Binding-site contacts:
Ligand atom C5C contacts residue ILE111 of chain 3.A at 3.8 Å (hydrophobic).
Ligand atom N3A contacts residue ILE113 of chain 3.A at 3.8 Å.
Ligand atom O1B contacts residue TYR201 of chain 3.A at 3.4 Å.
Ligand atom C4B contacts residue TRP203 of chain 3.A at 3.5 Å (hydrophobic).
Ligand atom C5 contacts residue PHE233 of chain 3.A at 4.0 Å (hydrophobic).
Ligand atom C4C contacts residue VAL192 of chain 3.A at 3.5 Å (hydrophobic).
Ligand atom C4 contacts residue ILE24 of chain 3.C at 4.0 Å (hydrophobic).
Ligand atom C31 contacts residue ILE24 of chain 3.C at 3.6 Å (hydrophobic).
Ligand atom C5B contacts residue ILE111 of chain 3.A at 3.9 Å (hydrophobic).
Ligand atom C4A contacts residue ASP112 of chain 3.A at 2.6 Å.
Ligand atom C3C contacts residue PHE135 of chain 3.A at 3.8 Å (hydrophobic).
Ligand atom N3A contacts residue THR114 of chain 3.A at 4.0 Å.
Ligand atom N2 contacts residue PHE155 of chain 3.A at 3.5 Å.
Ligand atom C2B contacts residue TRP203 of chain 3.A at 4.0 Å (hydrophobic).
Ligand atom C3B contacts residue ASN228 of chain 3.A at 4.0 Å.
Ligand atom C31 contacts residue PRO177 of chain 3.A at 3.9 Å (hydrophobic).
Ligand atom C4C contacts residue PHE135 of chain 3.A at 3.8 Å (hydrophobic).
Ligand atom C2B contacts residue TYR201 of chain 3.A at 3.5 Å (hydrophobic).
Ligand atom C2A contacts residue ASP112 of chain 3.A at 3.8 Å.
Ligand atom C5B contacts residue ASP112 of chain 3.A at 4.0 Å.
Ligand atom O1 contacts residue PHE155 of chain 3.A at 3.4 Å.
Ligand atom C4B contacts residue ILE113 of chain 3.A at 4.0 Å (hydrophobic).
Ligand atom N3A contacts residue ASP112 of chain 3.A at 2.5 Å (salt-bridge).
Ligand atom C5A contacts residue ASP112 of chain 3.A at 4.0 Å.
Ligand atom C6C contacts residue TYR201 of chain 3.A at 3.9 Å (hydrophobic).
Ligand atom C2C contacts residue VAL192 of chain 3.A at 3.7 Å (hydrophobic).
Ligand atom O1A contacts residue ASN228 of chain 3.A at 3.7 Å.
Ligand atom O1A contacts residue TRP203 of chain 3.A at 3.3 Å.
Ligand atom C6B contacts residue ILE113 of chain 3.A at 4.0 Å (hydrophobic).
Ligand atom C2A contacts residue TRP203 of chain 3.A at 3.6 Å (hydrophobic).
Ligand atom C5 contacts residue PHE155 of chain 3.A at 3.9 Å (hydrophobic).
Ligand atom C5C contacts residue PHE135 of chain 3.A at 3.5 Å (hydrophobic).
Ligand atom C31 contacts residue VAL179 of chain 3.A at 3.3 Å (hydrophobic).
Ligand atom O1 contacts residue PHE233 of chain 3.A at 3.1 Å.
Ligand atom C5A contacts residue ASN228 of chain 3.A at 4.0 Å.
Ligand atom C4A contacts residue THR114 of chain 3.A at 3.5 Å.
Ligand atom C3B contacts residue TRP203 of chain 3.A at 3.1 Å (hydrophobic).
Ligand atom C5B contacts residue ILE113 of chain 3.A at 3.5 Å (hydrophobic).
Ligand atom N2 contacts residue PHE233 of chain 3.A at 3.7 Å.
Ligand atom C2C contacts residue PHE155 of chain 3.A at 3.9 Å (hydrophobic).

Sequence of chain 3.C:
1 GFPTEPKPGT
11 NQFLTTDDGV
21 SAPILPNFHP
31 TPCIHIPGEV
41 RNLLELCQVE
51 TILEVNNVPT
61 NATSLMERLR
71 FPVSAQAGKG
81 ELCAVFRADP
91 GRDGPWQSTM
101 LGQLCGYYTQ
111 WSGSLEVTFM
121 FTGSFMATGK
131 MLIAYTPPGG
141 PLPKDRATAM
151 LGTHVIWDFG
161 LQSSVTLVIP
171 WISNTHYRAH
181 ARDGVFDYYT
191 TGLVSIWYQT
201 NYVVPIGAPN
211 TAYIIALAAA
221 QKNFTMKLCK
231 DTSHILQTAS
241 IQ

This protein binds this small molecule.
Small molecule (SMILES): Cc1cc(CCCCCCCOc2ccc(C3=NCCO3)cc2)on1

Sequence of chain 3.A:
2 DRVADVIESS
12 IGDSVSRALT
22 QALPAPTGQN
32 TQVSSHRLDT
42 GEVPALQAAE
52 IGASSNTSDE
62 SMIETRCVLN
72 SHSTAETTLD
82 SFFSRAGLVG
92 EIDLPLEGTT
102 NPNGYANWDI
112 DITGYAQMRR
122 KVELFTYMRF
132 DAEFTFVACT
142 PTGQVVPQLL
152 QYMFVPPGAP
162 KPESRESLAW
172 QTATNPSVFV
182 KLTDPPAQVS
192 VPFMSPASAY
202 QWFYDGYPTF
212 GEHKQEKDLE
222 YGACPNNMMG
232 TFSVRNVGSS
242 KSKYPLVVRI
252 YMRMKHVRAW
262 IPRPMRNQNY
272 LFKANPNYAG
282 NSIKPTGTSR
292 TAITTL

Sequence of chain 4.C:
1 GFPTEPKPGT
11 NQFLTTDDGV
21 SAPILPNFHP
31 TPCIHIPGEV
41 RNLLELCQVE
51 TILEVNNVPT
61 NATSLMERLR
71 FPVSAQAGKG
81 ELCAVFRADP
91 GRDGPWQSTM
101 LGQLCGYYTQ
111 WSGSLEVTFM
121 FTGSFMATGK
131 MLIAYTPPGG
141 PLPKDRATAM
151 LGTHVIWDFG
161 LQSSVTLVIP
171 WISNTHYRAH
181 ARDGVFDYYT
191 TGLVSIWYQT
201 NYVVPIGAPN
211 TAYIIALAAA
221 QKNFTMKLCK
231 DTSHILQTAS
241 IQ